Sequence of chain 1.E:
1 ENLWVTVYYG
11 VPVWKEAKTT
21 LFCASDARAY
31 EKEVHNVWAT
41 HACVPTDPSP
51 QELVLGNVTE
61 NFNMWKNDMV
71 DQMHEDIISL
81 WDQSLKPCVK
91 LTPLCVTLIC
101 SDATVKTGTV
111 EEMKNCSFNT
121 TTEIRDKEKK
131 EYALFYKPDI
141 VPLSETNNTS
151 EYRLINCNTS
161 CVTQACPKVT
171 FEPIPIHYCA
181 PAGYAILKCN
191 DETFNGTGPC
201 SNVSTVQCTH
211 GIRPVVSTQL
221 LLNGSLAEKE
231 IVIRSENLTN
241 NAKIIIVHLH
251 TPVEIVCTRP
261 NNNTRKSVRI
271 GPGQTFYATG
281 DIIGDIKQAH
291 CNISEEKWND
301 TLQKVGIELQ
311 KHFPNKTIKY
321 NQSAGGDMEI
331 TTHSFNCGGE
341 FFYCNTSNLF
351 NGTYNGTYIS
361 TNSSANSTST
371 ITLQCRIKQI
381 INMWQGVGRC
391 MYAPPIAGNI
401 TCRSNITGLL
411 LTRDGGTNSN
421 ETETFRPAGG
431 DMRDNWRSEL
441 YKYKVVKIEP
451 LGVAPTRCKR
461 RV

Binding-site contacts:
Ligand atom O5 contacts residue ASN223 of chain 1.E at 2.0 Å (h-bond).
Ligand atom C5 contacts residue NAG1 of chain 1.YA at 4.3 Å.
Ligand atom C8 contacts residue LEU222 of chain 1.E at 4.0 Å (hydrophobic).
Ligand atom C1 contacts residue ARG403 of chain 1.E at 4.5 Å.
Ligand atom C5 contacts residue ASN223 of chain 1.E at 3.3 Å.
Ligand atom N2 contacts residue ASN223 of chain 1.E at 2.8 Å (h-bond).
Ligand atom O5 contacts residue NAG1 of chain 1.YA at 4.2 Å.
Ligand atom C6 contacts residue NAG1 of chain 1.YA at 3.6 Å.
Ligand atom O7 contacts residue ASN336 of chain 1.E at 4.3 Å.
Ligand atom C6 contacts residue ASN223 of chain 1.E at 4.4 Å.
Ligand atom C3 contacts residue ASN223 of chain 1.E at 3.6 Å.
Ligand atom O7 contacts residue CYS337 of chain 1.E at 4.5 Å.
Ligand atom C8 contacts residue ASN223 of chain 1.E at 3.8 Å.
Ligand atom C3 contacts residue ARG403 of chain 1.E at 4.2 Å.
Ligand atom O4 contacts residue ARG403 of chain 1.E at 3.9 Å.
Ligand atom C1 contacts residue ASN223 of chain 1.E at 1.4 Å.
Ligand atom C2 contacts residue ASN223 of chain 1.E at 2.4 Å.
Ligand atom C5 contacts residue ARG403 of chain 1.E at 4.1 Å.
Ligand atom C4 contacts residue ASN223 of chain 1.E at 3.9 Å.
Ligand atom C7 contacts residue ASN223 of chain 1.E at 3.7 Å.
Ligand atom C8 contacts residue VAL215 of chain 1.E at 4.1 Å (hydrophobic).

This small molecule binds to this protein.
Small molecule (SMILES): CC(=O)N[C@@H]1[C@@H](O)[C@H](O)[C@@H](CO)O[C@H]1O